A small-molecule ligand and the protein it binds are described below.
Small molecule (SMILES): CC(=O)N[C@@H]1[C@@H](O)[C@H](O)[C@@H](CO)O[C@H]1O

Binding-site contacts:
Ligand atom C8 contacts residue ASN58 of chain 1.A at 3.9 Å.
Ligand atom O5 contacts residue ASN58 of chain 1.A at 2.4 Å (h-bond).
Ligand atom C3 contacts residue ASN58 of chain 1.A at 3.8 Å.
Ligand atom C7 contacts residue ASN58 of chain 1.A at 3.8 Å.
Ligand atom N2 contacts residue GLU57 of chain 1.A at 3.9 Å.
Ligand atom C5 contacts residue ASN58 of chain 1.A at 3.7 Å.
Ligand atom C8 contacts residue SER17 of chain 1.B at 3.5 Å.
Ligand atom C1 contacts residue ASN58 of chain 1.A at 1.4 Å.
Ligand atom O7 contacts residue GLU57 of chain 1.A at 3.1 Å.
Ligand atom C2 contacts residue ASN58 of chain 1.A at 2.5 Å.
Ligand atom C7 contacts residue GLU57 of chain 1.A at 3.7 Å.
Ligand atom N2 contacts residue ASN58 of chain 1.A at 3.0 Å (h-bond).
Ligand atom C4 contacts residue ASN58 of chain 1.A at 4.2 Å.

Sequence of chain 1.A:
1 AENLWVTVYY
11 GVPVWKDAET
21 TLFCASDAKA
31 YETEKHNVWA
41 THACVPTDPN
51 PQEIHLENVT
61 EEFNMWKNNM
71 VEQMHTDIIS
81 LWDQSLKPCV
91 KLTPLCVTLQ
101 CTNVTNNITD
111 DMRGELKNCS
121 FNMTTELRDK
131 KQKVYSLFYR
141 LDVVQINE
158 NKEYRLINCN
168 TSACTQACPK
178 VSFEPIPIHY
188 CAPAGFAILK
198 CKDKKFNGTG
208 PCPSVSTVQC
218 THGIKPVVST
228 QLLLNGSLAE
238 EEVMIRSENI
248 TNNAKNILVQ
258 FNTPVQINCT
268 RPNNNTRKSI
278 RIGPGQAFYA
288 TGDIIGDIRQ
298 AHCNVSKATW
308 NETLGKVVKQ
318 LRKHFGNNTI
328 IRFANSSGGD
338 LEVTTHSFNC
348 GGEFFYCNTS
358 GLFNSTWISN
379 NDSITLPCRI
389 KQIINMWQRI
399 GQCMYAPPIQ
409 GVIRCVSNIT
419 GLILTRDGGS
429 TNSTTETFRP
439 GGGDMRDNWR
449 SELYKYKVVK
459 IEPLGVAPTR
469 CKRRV

Sequence of chain 1.B:
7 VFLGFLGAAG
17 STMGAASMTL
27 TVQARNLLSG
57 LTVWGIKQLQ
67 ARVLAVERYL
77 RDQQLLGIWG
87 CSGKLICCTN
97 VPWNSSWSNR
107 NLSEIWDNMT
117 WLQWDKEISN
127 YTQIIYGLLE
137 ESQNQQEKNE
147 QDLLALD